Binding-site contacts:
Ligand atom C8 contacts residue PHE166 of chain 1.B at 4.1 Å (hydrophobic).
Ligand atom C6 contacts residue PHE166 of chain 1.B at 3.6 Å (hydrophobic).
Ligand atom C5 contacts residue SER266 of chain 1.B at 4.2 Å.
Ligand atom C8 contacts residue CYS132 of chain 1.B at 3.9 Å (hydrophobic).
Ligand atom C9 contacts residue CYS132 of chain 1.B at 3.7 Å (hydrophobic).
Ligand atom N1 contacts residue SER266 of chain 1.B at 3.4 Å.
Ligand atom C7 contacts residue ALA267 of chain 1.B at 3.9 Å (hydrophobic).
Ligand atom C6 contacts residue ALA267 of chain 1.B at 3.8 Å (hydrophobic).
Ligand atom C4 contacts residue HEM1 of chain 1.G at 3.2 Å.
Ligand atom C11 contacts residue TYR129 of chain 1.B at 4.0 Å (hydrophobic).
Ligand atom C4 contacts residue ALA267 of chain 1.B at 3.6 Å (hydrophobic).
Ligand atom C9 contacts residue PHE166 of chain 1.B at 3.9 Å (hydrophobic).
Ligand atom C2 contacts residue NHE1 of chain 1.I at 3.7 Å.
Ligand atom C10 contacts residue PHE166 of chain 1.B at 3.6 Å (hydrophobic).
Ligand atom C2 contacts residue HEM1 of chain 1.G at 3.0 Å.
Ligand atom N3 contacts residue ALA267 of chain 1.B at 3.6 Å.
Ligand atom N1 contacts residue ALA267 of chain 1.B at 2.6 Å (h-bond).
Ligand atom C9 contacts residue PHE167 of chain 1.B at 3.7 Å (hydrophobic).
Ligand atom C5 contacts residue NHE1 of chain 1.I at 3.7 Å.
Ligand atom C5 contacts residue PHE166 of chain 1.B at 3.8 Å (hydrophobic).
Ligand atom C10 contacts residue SER170 of chain 1.B at 3.7 Å.
Ligand atom C9 contacts residue VAL133 of chain 1.B at 3.4 Å (hydrophobic).
Ligand atom C7 contacts residue GLY265 of chain 1.B at 3.9 Å.
Ligand atom C11 contacts residue SER170 of chain 1.B at 3.4 Å.
Ligand atom N3 contacts residue HEM1 of chain 1.G at 2.1 Å.
Ligand atom C7 contacts residue PHE166 of chain 1.B at 4.0 Å (hydrophobic).
Ligand atom C10 contacts residue PHE167 of chain 1.B at 4.0 Å (hydrophobic).
Ligand atom C8 contacts residue LEU237 of chain 1.B at 4.1 Å (hydrophobic).
Ligand atom C6 contacts residue NHE1 of chain 1.I at 4.2 Å.
Ligand atom C10 contacts residue VAL133 of chain 1.B at 3.3 Å (hydrophobic).
Ligand atom C10 contacts residue TYR129 of chain 1.B at 4.0 Å (hydrophobic).
Ligand atom C7 contacts residue SER266 of chain 1.B at 3.8 Å.
Ligand atom C7 contacts residue NHE1 of chain 1.I at 3.9 Å.
Ligand atom N1 contacts residue NHE1 of chain 1.I at 3.4 Å.
Ligand atom C9 contacts residue TYR129 of chain 1.B at 4.0 Å (hydrophobic).
Ligand atom C11 contacts residue PHE166 of chain 1.B at 3.5 Å (hydrophobic).
Ligand atom C4 contacts residue PHE166 of chain 1.B at 3.7 Å (hydrophobic).
Ligand atom C2 contacts residue ALA267 of chain 1.B at 3.3 Å (hydrophobic).
Ligand atom C8 contacts residue TYR129 of chain 1.B at 4.2 Å (hydrophobic).
Ligand atom C5 contacts residue ALA267 of chain 1.B at 3.3 Å (hydrophobic).

This protein binds this small molecule.
Small molecule (SMILES): c1ccc(-c2cnc[nH]2)cc1

Sequence of chain 1.B:
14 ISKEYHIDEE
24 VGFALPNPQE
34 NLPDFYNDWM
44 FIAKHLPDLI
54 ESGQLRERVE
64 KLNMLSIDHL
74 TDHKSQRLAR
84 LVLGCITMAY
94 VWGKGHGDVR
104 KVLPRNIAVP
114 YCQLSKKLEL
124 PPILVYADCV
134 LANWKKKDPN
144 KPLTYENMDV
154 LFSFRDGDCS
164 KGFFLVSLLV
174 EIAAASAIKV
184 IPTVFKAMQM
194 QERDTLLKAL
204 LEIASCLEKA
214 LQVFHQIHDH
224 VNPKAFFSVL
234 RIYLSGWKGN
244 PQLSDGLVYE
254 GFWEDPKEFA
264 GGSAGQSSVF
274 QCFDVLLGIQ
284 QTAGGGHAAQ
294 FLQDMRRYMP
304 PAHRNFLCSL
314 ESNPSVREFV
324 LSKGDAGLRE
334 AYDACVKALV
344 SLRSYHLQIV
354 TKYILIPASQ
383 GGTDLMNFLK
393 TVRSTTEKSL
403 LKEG